Sequence of chain 35.A:
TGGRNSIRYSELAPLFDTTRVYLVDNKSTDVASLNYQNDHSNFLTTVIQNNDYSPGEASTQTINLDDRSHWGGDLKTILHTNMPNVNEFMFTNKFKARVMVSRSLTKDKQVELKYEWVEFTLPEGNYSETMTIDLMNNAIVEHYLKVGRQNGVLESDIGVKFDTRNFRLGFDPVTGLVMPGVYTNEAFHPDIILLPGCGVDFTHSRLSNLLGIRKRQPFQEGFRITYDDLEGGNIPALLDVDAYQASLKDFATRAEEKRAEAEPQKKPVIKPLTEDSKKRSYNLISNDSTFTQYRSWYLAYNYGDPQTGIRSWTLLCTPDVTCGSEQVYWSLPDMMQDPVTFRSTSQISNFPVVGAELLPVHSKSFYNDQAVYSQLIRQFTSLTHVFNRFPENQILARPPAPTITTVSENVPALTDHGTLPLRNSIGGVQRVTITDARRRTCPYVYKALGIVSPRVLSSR

A small-molecule ligand and the protein it binds are described below.
Small molecule (SMILES): CCCCCCCCCCCC[N+](C)(C)CCCS(=O)(=O)O

Binding-site contacts:
Ligand atom O1S contacts residue ASP228 of chain 35.A at 3.6 Å.
Ligand atom C3 contacts residue TRP117 of chain 35.A at 3.5 Å (hydrophobic).
Ligand atom N1 contacts residue ARG98 of chain 35.A at 4.3 Å.
Ligand atom C2 contacts residue ARG98 of chain 35.A at 3.4 Å.
Ligand atom C14 contacts residue ARG224 of chain 35.A at 4.5 Å.
Ligand atom O3S contacts residue THR226 of chain 35.A at 4.0 Å.
Ligand atom C13 contacts residue ARG224 of chain 35.A at 4.1 Å.
Ligand atom C16 contacts residue ARG224 of chain 35.A at 4.0 Å.
Ligand atom O1S contacts residue ARG98 of chain 35.A at 3.6 Å.
Ligand atom S1 contacts residue ARG98 of chain 35.A at 4.4 Å.
Ligand atom N1 contacts residue ARG224 of chain 35.A at 4.2 Å.
Ligand atom C3 contacts residue ARG224 of chain 35.A at 3.5 Å.
Ligand atom C1 contacts residue ARG98 of chain 35.A at 3.2 Å.
Ligand atom C15 contacts residue ARG224 of chain 35.A at 3.3 Å.
Ligand atom O1S contacts residue THR226 of chain 35.A at 4.3 Å.
Ligand atom C2 contacts residue ARG224 of chain 35.A at 3.8 Å.
Ligand atom C1 contacts residue ARG224 of chain 35.A at 3.8 Å.
Ligand atom N1 contacts residue TRP117 of chain 35.A at 4.1 Å.
Ligand atom C16 contacts residue TRP117 of chain 35.A at 3.7 Å (hydrophobic).
Ligand atom C15 contacts residue TRP117 of chain 35.A at 4.2 Å (hydrophobic).
Ligand atom C3 contacts residue ARG98 of chain 35.A at 3.2 Å.